The small molecule below binds the protein below.
Small molecule (SMILES): COCCCOc1ccnc(C[S@@](=O)c2nc3ccccc3[nH]2)c1C

Binding-site contacts:
Ligand atom C8 contacts residue SER78 of chain 1.A at 4.3 Å.
Ligand atom C20 contacts residue ILE44 of chain 1.A at 4.2 Å (hydrophobic).
Ligand atom C14 contacts residue ILE44 of chain 1.A at 4.2 Å (hydrophobic).
Ligand atom C12 contacts residue PHE30 of chain 1.A at 3.8 Å (hydrophobic).
Ligand atom C16 contacts residue ILE44 of chain 1.A at 4.4 Å (hydrophobic).
Ligand atom C17 contacts residue PHE30 of chain 1.A at 3.9 Å (hydrophobic).
Ligand atom C21 contacts residue PHE30 of chain 1.A at 4.1 Å (hydrophobic).
Ligand atom N13 contacts residue PHE30 of chain 1.A at 4.2 Å.
Ligand atom C15 contacts residue ILE44 of chain 1.A at 4.0 Å (hydrophobic).
Ligand atom C11 contacts residue TYR82 of chain 1.A at 3.9 Å (hydrophobic).
Ligand atom S10 contacts residue TYR82 of chain 1.A at 4.0 Å.
Ligand atom C3 contacts residue ASP22 of chain 1.A at 4.5 Å.
Ligand atom C21 contacts residue ILE44 of chain 1.A at 4.4 Å (hydrophobic).
Ligand atom C16 contacts residue PHE30 of chain 1.A at 4.3 Å (hydrophobic).
Ligand atom C24 contacts residue PHE30 of chain 1.A at 4.5 Å (hydrophobic).
Ligand atom O23 contacts residue PHE30 of chain 1.A at 4.0 Å.
Ligand atom C3 contacts residue SER78 of chain 1.A at 4.0 Å.
Ligand atom N13 contacts residue TYR82 of chain 1.A at 3.5 Å.
Ligand atom C24 contacts residue ILE44 of chain 1.A at 4.0 Å (hydrophobic).
Ligand atom C2 contacts residue ARG102 of chain 1.A at 4.0 Å.
Ligand atom C6 contacts residue ARG102 of chain 1.A at 2.6 Å.
Ligand atom C5 contacts residue ARG102 of chain 1.A at 3.3 Å.
Ligand atom C22 contacts residue ILE44 of chain 1.A at 4.4 Å (hydrophobic).
Ligand atom C14 contacts residue TYR82 of chain 1.A at 4.1 Å (hydrophobic).
Ligand atom O18 contacts residue PHE30 of chain 1.A at 4.5 Å.
Ligand atom C4 contacts residue SER78 of chain 1.A at 4.4 Å.
Ligand atom C1 contacts residue ARG102 of chain 1.A at 3.0 Å.
Ligand atom N13 contacts residue VAL42 of chain 1.A at 4.0 Å.
Ligand atom C4 contacts residue ARG102 of chain 1.A at 4.3 Å.
Ligand atom C15 contacts residue LEU79 of chain 1.A at 4.0 Å (hydrophobic).
Ligand atom O18 contacts residue SER28 of chain 1.A at 4.3 Å.
Ligand atom C14 contacts residue VAL42 of chain 1.A at 3.5 Å (hydrophobic).
Ligand atom N7 contacts residue SER78 of chain 1.A at 3.8 Å.
Ligand atom C11 contacts residue PHE30 of chain 1.A at 4.2 Å (hydrophobic).
Ligand atom C25 contacts residue PHE30 of chain 1.A at 3.7 Å (hydrophobic).
Ligand atom N7 contacts residue ASP22 of chain 1.A at 3.8 Å.
Ligand atom O23 contacts residue ILE44 of chain 1.A at 4.4 Å.
Ligand atom C12 contacts residue TYR82 of chain 1.A at 4.4 Å (hydrophobic).

Sequence of chain 1.A:
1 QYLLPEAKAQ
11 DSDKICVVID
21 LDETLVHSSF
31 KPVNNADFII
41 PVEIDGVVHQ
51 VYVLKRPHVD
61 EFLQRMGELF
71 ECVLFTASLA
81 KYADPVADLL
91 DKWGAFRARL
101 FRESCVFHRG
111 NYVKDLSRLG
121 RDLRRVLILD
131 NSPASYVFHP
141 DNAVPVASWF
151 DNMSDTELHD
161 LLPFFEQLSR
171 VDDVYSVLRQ